Sequence of chain 1.A:
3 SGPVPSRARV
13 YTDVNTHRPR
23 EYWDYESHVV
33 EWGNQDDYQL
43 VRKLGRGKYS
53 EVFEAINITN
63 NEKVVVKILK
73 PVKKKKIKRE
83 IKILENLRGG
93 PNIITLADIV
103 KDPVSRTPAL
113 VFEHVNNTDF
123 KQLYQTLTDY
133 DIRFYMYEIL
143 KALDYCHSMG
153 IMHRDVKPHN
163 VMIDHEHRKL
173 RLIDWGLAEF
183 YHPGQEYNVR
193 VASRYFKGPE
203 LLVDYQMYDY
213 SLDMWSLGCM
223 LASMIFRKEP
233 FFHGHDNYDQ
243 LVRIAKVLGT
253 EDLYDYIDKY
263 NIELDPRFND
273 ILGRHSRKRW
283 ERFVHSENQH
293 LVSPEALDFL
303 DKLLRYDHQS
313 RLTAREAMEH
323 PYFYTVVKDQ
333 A

Binding-site contacts:
Ligand atom C5 contacts residue PHE114 of chain 1.A at 3.9 Å (hydrophobic).
Ligand atom C15 contacts residue LEU46 of chain 1.A at 3.7 Å (hydrophobic).
Ligand atom C9 contacts residue MET164 of chain 1.A at 4.0 Å (hydrophobic).
Ligand atom O28 contacts residue PHE114 of chain 1.A at 3.3 Å.
Ligand atom C22 contacts residue VAL54 of chain 1.A at 3.6 Å (hydrophobic).
Ligand atom C16 contacts residue LEU46 of chain 1.A at 3.8 Å (hydrophobic).
Ligand atom C10 contacts residue ILE96 of chain 1.A at 4.0 Å (hydrophobic).
Ligand atom C12 contacts residue VAL117 of chain 1.A at 3.1 Å (hydrophobic).
Ligand atom C2 contacts residue LYS69 of chain 1.A at 3.3 Å.
Ligand atom C10 contacts residue VAL67 of chain 1.A at 3.9 Å (hydrophobic).
Ligand atom C17 contacts residue LEU46 of chain 1.A at 3.8 Å (hydrophobic).
Ligand atom C13 contacts residue MET164 of chain 1.A at 3.6 Å (hydrophobic).
Ligand atom C6 contacts residue ILE175 of chain 1.A at 3.7 Å (hydrophobic).
Ligand atom N11 contacts residue GLU115 of chain 1.A at 3.1 Å (salt-bridge).
Ligand atom O28 contacts residue ASP176 of chain 1.A at 3.2 Å (salt-bridge).
Ligand atom N11 contacts residue HIS116 of chain 1.A at 3.5 Å.
Ligand atom C19 contacts residue LEU46 of chain 1.A at 3.8 Å (hydrophobic).
Ligand atom O28 contacts residue LYS69 of chain 1.A at 3.2 Å (salt-bridge).
Ligand atom O1 contacts residue ASP176 of chain 1.A at 3.5 Å.
Ligand atom C10 contacts residue GLU115 of chain 1.A at 3.2 Å.
Ligand atom C13 contacts residue VAL67 of chain 1.A at 3.6 Å (hydrophobic).
Ligand atom C9 contacts residue VAL67 of chain 1.A at 3.8 Å (hydrophobic).
Ligand atom C5 contacts residue ILE175 of chain 1.A at 3.9 Å (hydrophobic).
Ligand atom N11 contacts residue VAL117 of chain 1.A at 2.8 Å (h-bond).
Ligand atom O20 contacts residue LEU46 of chain 1.A at 4.0 Å.
Ligand atom N27 contacts residue MET164 of chain 1.A at 3.6 Å (h-bond).
Ligand atom C8 contacts residue VAL67 of chain 1.A at 3.9 Å (hydrophobic).
Ligand atom N14 contacts residue MET164 of chain 1.A at 3.9 Å.
Ligand atom O1 contacts residue LYS69 of chain 1.A at 2.8 Å (salt-bridge).
Ligand atom C18 contacts residue LEU46 of chain 1.A at 3.4 Å (hydrophobic).
Ligand atom N11 contacts residue VAL67 of chain 1.A at 3.7 Å.
Ligand atom C3 contacts residue ILE175 of chain 1.A at 4.0 Å (hydrophobic).
Ligand atom C2 contacts residue ASP176 of chain 1.A at 3.4 Å.
Ligand atom C5 contacts residue ILE96 of chain 1.A at 3.8 Å (hydrophobic).
Ligand atom C12 contacts residue VAL67 of chain 1.A at 3.5 Å (hydrophobic).
Ligand atom C4 contacts residue ILE175 of chain 1.A at 3.9 Å (hydrophobic).
Ligand atom N27 contacts residue VAL67 of chain 1.A at 3.9 Å.
Ligand atom C4 contacts residue PHE114 of chain 1.A at 3.7 Å (hydrophobic).
Ligand atom C22 contacts residue GLY47 of chain 1.A at 3.9 Å.
Ligand atom N14 contacts residue VAL117 of chain 1.A at 4.0 Å.

The protein below binds the small molecule below.
Small molecule (SMILES): COc1ccc(OC(C)C)cc1Nc1cncc(-c2ccc(C(=O)O)cc2)n1